This protein binds this small molecule.
Small molecule (SMILES): CC(=O)N[C@H]1[C@H](O[C@H]2[C@H](O)[C@@H](NC(C)=O)CO[C@@H]2CO)O[C@H](CO)[C@@H](O)[C@@H]1O

Sequence of chain 1.A:
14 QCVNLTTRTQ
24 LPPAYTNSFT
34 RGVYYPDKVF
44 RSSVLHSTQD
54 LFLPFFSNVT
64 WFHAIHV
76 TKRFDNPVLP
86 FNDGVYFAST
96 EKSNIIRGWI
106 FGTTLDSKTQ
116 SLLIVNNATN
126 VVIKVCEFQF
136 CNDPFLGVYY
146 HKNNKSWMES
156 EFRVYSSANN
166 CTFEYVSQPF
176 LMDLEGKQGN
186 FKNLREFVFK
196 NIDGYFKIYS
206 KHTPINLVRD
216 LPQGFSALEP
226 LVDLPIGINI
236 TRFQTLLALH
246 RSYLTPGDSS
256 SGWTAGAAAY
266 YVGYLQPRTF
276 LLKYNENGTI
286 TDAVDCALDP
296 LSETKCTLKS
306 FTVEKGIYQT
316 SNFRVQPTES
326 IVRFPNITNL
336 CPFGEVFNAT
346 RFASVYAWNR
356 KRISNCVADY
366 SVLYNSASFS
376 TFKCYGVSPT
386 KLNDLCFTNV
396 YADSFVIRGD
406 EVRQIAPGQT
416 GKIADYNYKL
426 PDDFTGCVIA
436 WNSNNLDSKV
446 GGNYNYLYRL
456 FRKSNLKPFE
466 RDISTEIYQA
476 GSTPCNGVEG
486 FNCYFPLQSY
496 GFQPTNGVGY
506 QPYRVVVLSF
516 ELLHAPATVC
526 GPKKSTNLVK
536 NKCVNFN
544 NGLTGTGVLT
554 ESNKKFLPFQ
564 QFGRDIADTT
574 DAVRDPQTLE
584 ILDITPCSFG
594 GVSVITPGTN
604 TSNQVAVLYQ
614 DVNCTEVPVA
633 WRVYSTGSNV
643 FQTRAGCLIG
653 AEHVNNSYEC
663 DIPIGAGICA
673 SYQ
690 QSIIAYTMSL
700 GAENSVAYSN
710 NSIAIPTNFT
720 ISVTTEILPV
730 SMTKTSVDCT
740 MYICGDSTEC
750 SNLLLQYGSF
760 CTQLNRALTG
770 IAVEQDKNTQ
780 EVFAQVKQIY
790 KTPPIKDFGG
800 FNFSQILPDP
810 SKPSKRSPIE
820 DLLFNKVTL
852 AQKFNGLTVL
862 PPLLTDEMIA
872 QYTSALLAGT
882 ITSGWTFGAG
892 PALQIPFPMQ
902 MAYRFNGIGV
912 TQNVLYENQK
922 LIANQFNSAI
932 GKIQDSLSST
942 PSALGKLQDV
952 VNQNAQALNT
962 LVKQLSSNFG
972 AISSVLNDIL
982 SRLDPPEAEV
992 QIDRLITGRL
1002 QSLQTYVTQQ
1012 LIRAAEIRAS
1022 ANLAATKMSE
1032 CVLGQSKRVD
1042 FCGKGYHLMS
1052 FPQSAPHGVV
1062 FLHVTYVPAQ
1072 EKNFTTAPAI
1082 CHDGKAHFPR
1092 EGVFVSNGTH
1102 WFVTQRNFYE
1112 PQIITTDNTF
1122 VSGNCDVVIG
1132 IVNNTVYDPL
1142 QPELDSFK

Binding-site contacts:
Ligand atom O6 contacts residue ASN370 of chain 1.A at 4.0 Å.
Ligand atom C6 contacts residue SER371 of chain 1.A at 3.3 Å.
Ligand atom O3 contacts residue VAL367 of chain 1.A at 3.8 Å.
Ligand atom O7 contacts residue GLY339 of chain 1.A at 3.5 Å.
Ligand atom C3 contacts residue ASN343 of chain 1.A at 3.8 Å.
Ligand atom C1 contacts residue ASN343 of chain 1.A at 1.4 Å.
Ligand atom O4 contacts residue SER371 of chain 1.A at 4.5 Å.
Ligand atom O6 contacts residue SER371 of chain 1.A at 2.4 Å (h-bond).
Ligand atom C6 contacts residue VAL367 of chain 1.A at 4.2 Å (hydrophobic).
Ligand atom C8 contacts residue GLY339 of chain 1.A at 3.6 Å.
Ligand atom C4 contacts residue ASN343 of chain 1.A at 4.2 Å.
Ligand atom C6 contacts residue ASN370 of chain 1.A at 4.2 Å.
Ligand atom C8 contacts residue PHE338 of chain 1.A at 3.6 Å (hydrophobic).
Ligand atom N2 contacts residue ASN343 of chain 1.A at 2.9 Å (h-bond).
Ligand atom C7 contacts residue ASN343 of chain 1.A at 3.6 Å.
Ligand atom O5 contacts residue ASN343 of chain 1.A at 2.4 Å (h-bond).
Ligand atom C3 contacts residue SER371 of chain 1.A at 4.3 Å.
Ligand atom O5 contacts residue SER371 of chain 1.A at 3.3 Å (h-bond).
Ligand atom C1 contacts residue SER371 of chain 1.A at 4.5 Å.
Ligand atom O7 contacts residue ASN343 of chain 1.A at 3.8 Å.
Ligand atom C5 contacts residue ASN343 of chain 1.A at 3.7 Å.
Ligand atom C5 contacts residue SER371 of chain 1.A at 3.9 Å.
Ligand atom O6 contacts residue VAL367 of chain 1.A at 2.9 Å (h-bond).
Ligand atom O3 contacts residue SER371 of chain 1.A at 3.7 Å.
Ligand atom C8 contacts residue PHE342 of chain 1.A at 3.7 Å (hydrophobic).
Ligand atom C2 contacts residue ASN343 of chain 1.A at 2.5 Å.
Ligand atom C7 contacts residue GLY339 of chain 1.A at 3.7 Å.